Sequence of chain 1.B:
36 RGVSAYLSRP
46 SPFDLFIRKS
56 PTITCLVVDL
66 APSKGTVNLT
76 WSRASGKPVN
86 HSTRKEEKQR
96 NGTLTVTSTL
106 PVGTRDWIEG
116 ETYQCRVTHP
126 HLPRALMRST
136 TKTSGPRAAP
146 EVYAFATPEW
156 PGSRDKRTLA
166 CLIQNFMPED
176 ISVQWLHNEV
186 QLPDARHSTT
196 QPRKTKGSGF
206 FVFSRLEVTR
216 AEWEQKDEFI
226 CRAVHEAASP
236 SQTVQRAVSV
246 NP

The small molecule below binds the protein below.
Small molecule (SMILES): CC(=O)N[C@H]1[C@H](O[C@H]2[C@H](O)[C@@H](NC(C)=O)CO[C@@H]2CO)O[C@H](CO)[C@@H](O[C@@H]2O[C@H](CO[C@H]3O[C@H](CO)[C@@H](O)[C@H](O)[C@@H]3O)[C@@H](O)[C@H](O[C@H]3O[C@H](CO)[C@@H](O)[C@H](O)[C@@H]3O)[C@@H]2O)[C@@H]1O

Binding-site contacts:
Ligand atom C4 contacts residue GLN196 of chain 1.B at 4.1 Å.
Ligand atom C2 contacts residue TYR41 of chain 1.B at 4.2 Å (hydrophobic).
Ligand atom C6 contacts residue GLN94 of chain 1.B at 3.8 Å.
Ligand atom C3 contacts residue ASN96 of chain 1.B at 3.8 Å.
Ligand atom O4 contacts residue TYR41 of chain 1.B at 3.6 Å.
Ligand atom O4 contacts residue VAL63 of chain 1.B at 3.6 Å.
Ligand atom C4 contacts residue TYR41 of chain 1.B at 3.6 Å (hydrophobic).
Ligand atom O5 contacts residue THR98 of chain 1.B at 3.8 Å.
Ligand atom C5 contacts residue TYR41 of chain 1.B at 3.9 Å (hydrophobic).
Ligand atom N2 contacts residue ASN96 of chain 1.B at 2.9 Å (h-bond).
Ligand atom C2 contacts residue ASN96 of chain 1.B at 2.5 Å.
Ligand atom C1 contacts residue TYR41 of chain 1.B at 3.8 Å (hydrophobic).
Ligand atom C7 contacts residue ASN96 of chain 1.B at 2.9 Å.
Ligand atom C5 contacts residue GLN196 of chain 1.B at 3.9 Å.
Ligand atom O5 contacts residue ASN96 of chain 1.B at 2.4 Å (h-bond).
Ligand atom C4 contacts residue VAL63 of chain 1.B at 4.3 Å (hydrophobic).
Ligand atom C8 contacts residue ASN96 of chain 1.B at 4.2 Å.
Ligand atom C6 contacts residue THR100 of chain 1.B at 3.6 Å.
Ligand atom C6 contacts residue VAL63 of chain 1.B at 3.5 Å (hydrophobic).
Ligand atom O5 contacts residue GLN196 of chain 1.B at 3.6 Å (h-bond).
Ligand atom O5 contacts residue GLN94 of chain 1.B at 4.4 Å.
Ligand atom O6 contacts residue THR100 of chain 1.B at 3.5 Å.
Ligand atom O7 contacts residue ASN96 of chain 1.B at 2.5 Å (h-bond).
Ligand atom C5 contacts residue ASN96 of chain 1.B at 3.7 Å.
Ligand atom O6 contacts residue VAL63 of chain 1.B at 3.5 Å.
Ligand atom C5 contacts residue THR98 of chain 1.B at 4.0 Å.
Ligand atom C1 contacts residue ASN96 of chain 1.B at 1.4 Å.
Ligand atom C5 contacts residue VAL63 of chain 1.B at 3.9 Å (hydrophobic).
Ligand atom C6 contacts residue GLN196 of chain 1.B at 3.5 Å.
Ligand atom C4 contacts residue ASN96 of chain 1.B at 4.3 Å.
Ligand atom C6 contacts residue TYR41 of chain 1.B at 3.5 Å (hydrophobic).
Ligand atom C1 contacts residue THR98 of chain 1.B at 3.7 Å.